Sequence of chain 1.D:
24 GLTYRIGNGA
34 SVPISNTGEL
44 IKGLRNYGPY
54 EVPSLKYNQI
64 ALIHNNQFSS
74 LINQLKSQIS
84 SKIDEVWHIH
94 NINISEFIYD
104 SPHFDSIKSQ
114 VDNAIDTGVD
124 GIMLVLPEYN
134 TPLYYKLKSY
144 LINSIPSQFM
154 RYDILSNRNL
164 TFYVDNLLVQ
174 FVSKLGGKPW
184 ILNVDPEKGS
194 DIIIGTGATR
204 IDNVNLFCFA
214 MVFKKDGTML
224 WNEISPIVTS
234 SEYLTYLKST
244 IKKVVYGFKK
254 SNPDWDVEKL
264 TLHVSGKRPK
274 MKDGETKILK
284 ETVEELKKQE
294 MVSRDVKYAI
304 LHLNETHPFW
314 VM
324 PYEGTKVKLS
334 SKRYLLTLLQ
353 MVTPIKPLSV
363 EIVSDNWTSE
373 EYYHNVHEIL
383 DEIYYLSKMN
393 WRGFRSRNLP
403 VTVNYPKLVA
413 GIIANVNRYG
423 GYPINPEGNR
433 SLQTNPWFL

This protein binds this small molecule.
Small molecule (SMILES): Cc1cn([C@H]2C[C@H](O)[C@@H](CO[P](=O)(O)O[C@H]3C[C@H](n4cnc5c(N)ncnc54)O[C@@H]3CO[P](=O)(O)O[C@H]3C[C@H](n4cnc5c(=O)nc(N)[nH]c54)O[C@@H]3CO[P](=O)(O)O[C@H]3C[C@H](n4ccc(N)nc4=O)O[C@@H]3CO[P](=O)(O)O[C@H]3C[C@H](n4cnc5c(N)ncnc54)O[C@@H]3CO[P](=O)(O)O[C@H]3C[C@H](n4ccc(N)nc4=O)O[C@@H]3CO[P](=O)(O)O[C@H]3C[C@H](n4ccc(N)nc4=O)O[C@@H]3COP(=O)=O)O2)c(=O)[nH]c1=O

Binding-site contacts:
Ligand atom O2 contacts residue ASP168 of chain 1.D at 3.2 Å (salt-bridge).
Ligand atom N1 contacts residue DG4 of chain 1.E at 3.3 Å.
Ligand atom N3 contacts residue ASP168 of chain 1.D at 2.6 Å (salt-bridge).
Ligand atom N6 contacts residue DT5 of chain 1.E at 2.9 Å (h-bond).
Ligand atom C2 contacts residue PHE165 of chain 1.D at 3.4 Å (hydrophobic).
Ligand atom C4 contacts residue PHE165 of chain 1.D at 3.4 Å (hydrophobic).
Ligand atom N4 contacts residue DG4 of chain 1.E at 3.4 Å (h-bond).
Ligand atom N1 contacts residue DC3 of chain 1.E at 2.8 Å (h-bond).
Ligand atom N3 contacts residue DG4 of chain 1.E at 3.2 Å (h-bond).
Ligand atom N3 contacts residue DG6 of chain 1.E at 2.5 Å (h-bond).
Ligand atom N6 contacts residue DG4 of chain 1.E at 3.4 Å (h-bond).
Ligand atom O2 contacts residue DG4 of chain 1.E at 3.0 Å (h-bond).
Ligand atom N2 contacts residue DC3 of chain 1.E at 2.8 Å (h-bond).
Ligand atom N1 contacts residue DT5 of chain 1.E at 3.0 Å (h-bond).
Ligand atom N6 contacts residue ARG161 of chain 1.D at 3.2 Å (salt-bridge).
Ligand atom C6 contacts residue ARG161 of chain 1.D at 3.3 Å.
Ligand atom C4 contacts residue DG6 of chain 1.E at 3.5 Å.
Ligand atom O6 contacts residue ARG161 of chain 1.D at 2.6 Å (salt-bridge).
Ligand atom O6 contacts residue DC3 of chain 1.E at 2.6 Å (h-bond).
Ligand atom N7 contacts residue PHE165 of chain 1.D at 3.3 Å.
Ligand atom C2 contacts residue DG4 of chain 1.E at 3.4 Å.
Ligand atom N1 contacts residue DG6 of chain 1.E at 2.6 Å (h-bond).
Ligand atom N3 contacts residue DG4 of chain 1.E at 3.4 Å (h-bond).
Ligand atom C6 contacts residue DG6 of chain 1.E at 3.2 Å.
Ligand atom OP1 contacts residue THR40 of chain 1.D at 3.2 Å (h-bond).
Ligand atom C2 contacts residue DG6 of chain 1.E at 2.3 Å.
Ligand atom C2 contacts residue ASP168 of chain 1.D at 3.3 Å.
Ligand atom C8 contacts residue PHE165 of chain 1.D at 3.3 Å (hydrophobic).
Ligand atom N1 contacts residue DT2 of chain 1.E at 2.8 Å (h-bond).
Ligand atom N3 contacts residue DG6 of chain 1.E at 3.0 Å (h-bond).
Ligand atom O4 contacts residue ASP168 of chain 1.D at 3.2 Å.
Ligand atom C4 contacts residue DG6 of chain 1.E at 3.1 Å.
Ligand atom O2 contacts residue DG6 of chain 1.E at 3.3 Å (h-bond).
Ligand atom O6 contacts residue DT2 of chain 1.E at 3.1 Å (h-bond).
Ligand atom N4 contacts residue DG6 of chain 1.E at 2.6 Å (h-bond).
Ligand atom N6 contacts residue DT2 of chain 1.E at 3.2 Å (h-bond).
Ligand atom N3 contacts residue PHE165 of chain 1.D at 3.3 Å.
Ligand atom O4 contacts residue ASN169 of chain 1.D at 2.8 Å (h-bond).
Ligand atom C2 contacts residue DG4 of chain 1.E at 3.4 Å.
Ligand atom C4 contacts residue DG4 of chain 1.E at 3.4 Å.